The small molecule below binds the protein below.
Small molecule (SMILES): CC(=O)N[C@@H]1[C@@H](O)[C@H](O)[C@@H](CO)O[C@H]1O

Sequence of chain 1.A:
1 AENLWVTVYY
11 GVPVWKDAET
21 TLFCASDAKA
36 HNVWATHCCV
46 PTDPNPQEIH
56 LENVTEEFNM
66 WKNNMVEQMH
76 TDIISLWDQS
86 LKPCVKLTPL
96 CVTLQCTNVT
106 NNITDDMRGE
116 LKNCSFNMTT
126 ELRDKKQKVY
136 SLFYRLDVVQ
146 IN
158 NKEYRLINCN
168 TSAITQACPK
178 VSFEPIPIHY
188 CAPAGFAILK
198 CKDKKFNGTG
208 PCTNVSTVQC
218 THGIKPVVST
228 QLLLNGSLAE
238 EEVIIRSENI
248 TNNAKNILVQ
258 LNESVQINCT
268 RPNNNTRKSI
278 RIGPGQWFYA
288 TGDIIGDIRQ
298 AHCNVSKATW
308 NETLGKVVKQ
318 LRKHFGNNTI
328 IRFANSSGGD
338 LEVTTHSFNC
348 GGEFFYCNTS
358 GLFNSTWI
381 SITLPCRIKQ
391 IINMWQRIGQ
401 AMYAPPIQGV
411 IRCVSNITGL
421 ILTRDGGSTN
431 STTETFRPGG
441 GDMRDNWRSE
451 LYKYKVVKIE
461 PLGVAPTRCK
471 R

Binding-site contacts:
Ligand atom C4 contacts residue ASN259 of chain 1.A at 4.2 Å.
Ligand atom C7 contacts residue ASN259 of chain 1.A at 3.4 Å.
Ligand atom O5 contacts residue ASN259 of chain 1.A at 2.4 Å (h-bond).
Ligand atom C1 contacts residue GLU260 of chain 1.A at 4.4 Å.
Ligand atom C6 contacts residue GLU239 of chain 1.A at 4.3 Å.
Ligand atom C5 contacts residue LYS313 of chain 1.A at 4.1 Å.
Ligand atom C1 contacts residue GLU239 of chain 1.A at 4.3 Å.
Ligand atom C1 contacts residue LYS313 of chain 1.A at 4.2 Å.
Ligand atom O3 contacts residue GLU260 of chain 1.A at 4.5 Å.
Ligand atom O7 contacts residue GLU238 of chain 1.A at 4.4 Å.
Ligand atom C3 contacts residue ASN259 of chain 1.A at 3.8 Å.
Ligand atom C1 contacts residue ASN259 of chain 1.A at 1.5 Å.
Ligand atom C1 contacts residue GLU238 of chain 1.A at 4.1 Å.
Ligand atom C2 contacts residue GLU238 of chain 1.A at 4.2 Å.
Ligand atom O7 contacts residue ASN259 of chain 1.A at 3.7 Å.
Ligand atom C7 contacts residue GLU260 of chain 1.A at 4.0 Å.
Ligand atom C5 contacts residue ASN259 of chain 1.A at 3.7 Å.
Ligand atom N2 contacts residue ASN259 of chain 1.A at 2.8 Å (h-bond).
Ligand atom C8 contacts residue GLU260 of chain 1.A at 3.8 Å.
Ligand atom C3 contacts residue GLU260 of chain 1.A at 4.2 Å.
Ligand atom N2 contacts residue GLU260 of chain 1.A at 3.2 Å (salt-bridge).
Ligand atom O5 contacts residue GLU239 of chain 1.A at 3.6 Å.
Ligand atom C8 contacts residue ASN259 of chain 1.A at 3.9 Å.
Ligand atom O5 contacts residue GLU238 of chain 1.A at 3.7 Å.
Ligand atom C3 contacts residue LYS313 of chain 1.A at 4.1 Å.
Ligand atom C2 contacts residue GLU260 of chain 1.A at 4.1 Å.
Ligand atom C2 contacts residue ASN259 of chain 1.A at 2.4 Å.
Ligand atom O5 contacts residue VAL240 of chain 1.A at 4.1 Å.